Binding-site contacts:
Ligand atom O37 contacts residue GLN182 of chain 1.B at 3.5 Å (h-bond).
Ligand atom C03 contacts residue PRO269 of chain 1.B at 3.3 Å (hydrophobic).
Ligand atom C18 contacts residue HEM1 of chain 1.H at 3.3 Å.
Ligand atom C11 contacts residue HEM1 of chain 1.H at 3.6 Å.
Ligand atom C23 contacts residue SER306 of chain 1.B at 3.1 Å.
Ligand atom C04 contacts residue PRO269 of chain 1.B at 3.6 Å (hydrophobic).
Ligand atom N28 contacts residue ARG307 of chain 1.B at 3.3 Å (salt-bridge).
Ligand atom C34 contacts residue GLN182 of chain 1.B at 3.4 Å.
Ligand atom N08 contacts residue GLU296 of chain 1.B at 2.9 Å (salt-bridge).
Ligand atom C34 contacts residue ARG185 of chain 1.B at 3.4 Å.
Ligand atom C02 contacts residue GLY290 of chain 1.B at 3.1 Å.
Ligand atom C33 contacts residue ARG185 of chain 1.B at 3.1 Å.
Ligand atom C06 contacts residue GLU296 of chain 1.B at 3.5 Å.
Ligand atom N08 contacts residue TRP291 of chain 1.B at 3.0 Å (h-bond).
Ligand atom C04 contacts residue VAL271 of chain 1.B at 3.7 Å (hydrophobic).
Ligand atom C02 contacts residue HEM1 of chain 1.H at 3.7 Å.
Ligand atom C03 contacts residue PHE288 of chain 1.B at 3.5 Å (hydrophobic).
Ligand atom C24 contacts residue SER306 of chain 1.B at 3.5 Å.
Ligand atom C16 contacts residue GLU296 of chain 1.B at 3.7 Å.
Ligand atom C11 contacts residue GLU296 of chain 1.B at 3.5 Å.
Ligand atom C16 contacts residue HEM1 of chain 1.H at 3.4 Å.
Ligand atom C14 contacts residue HEM1 of chain 1.H at 3.5 Å.
Ligand atom C13 contacts residue HEM1 of chain 1.H at 3.3 Å.
Ligand atom C02 contacts residue PHE288 of chain 1.B at 3.6 Å (hydrophobic).
Ligand atom C02 contacts residue SER289 of chain 1.B at 3.4 Å.
Ligand atom C32 contacts residue ARG185 of chain 1.B at 3.2 Å.
Ligand atom N07 contacts residue GLU296 of chain 1.B at 2.6 Å (salt-bridge).
Ligand atom C33 contacts residue SER181 of chain 1.B at 2.9 Å.
Ligand atom C12 contacts residue HEM1 of chain 1.H at 3.4 Å.
Ligand atom C23 contacts residue TRP10 of chain 1.A at 3.4 Å (hydrophobic).
Ligand atom C15 contacts residue HEM1 of chain 1.H at 3.2 Å.
Ligand atom S01 contacts residue HEM1 of chain 1.H at 3.3 Å.
Ligand atom C22 contacts residue TRP10 of chain 1.A at 3.0 Å (hydrophobic).
Ligand atom C35 contacts residue ARG185 of chain 1.B at 3.6 Å.
Ligand atom C38 contacts residue HEM1 of chain 1.H at 3.7 Å.
Ligand atom S01 contacts residue GLY290 of chain 1.B at 3.7 Å.
Ligand atom C34 contacts residue SER181 of chain 1.B at 3.4 Å.
Ligand atom C14 contacts residue VAL271 of chain 1.B at 3.5 Å (hydrophobic).
Ligand atom O17 contacts residue HEM1 of chain 1.H at 3.1 Å (h-bond).
Ligand atom C15 contacts residue VAL271 of chain 1.B at 3.6 Å (hydrophobic).

Sequence of chain 1.A:
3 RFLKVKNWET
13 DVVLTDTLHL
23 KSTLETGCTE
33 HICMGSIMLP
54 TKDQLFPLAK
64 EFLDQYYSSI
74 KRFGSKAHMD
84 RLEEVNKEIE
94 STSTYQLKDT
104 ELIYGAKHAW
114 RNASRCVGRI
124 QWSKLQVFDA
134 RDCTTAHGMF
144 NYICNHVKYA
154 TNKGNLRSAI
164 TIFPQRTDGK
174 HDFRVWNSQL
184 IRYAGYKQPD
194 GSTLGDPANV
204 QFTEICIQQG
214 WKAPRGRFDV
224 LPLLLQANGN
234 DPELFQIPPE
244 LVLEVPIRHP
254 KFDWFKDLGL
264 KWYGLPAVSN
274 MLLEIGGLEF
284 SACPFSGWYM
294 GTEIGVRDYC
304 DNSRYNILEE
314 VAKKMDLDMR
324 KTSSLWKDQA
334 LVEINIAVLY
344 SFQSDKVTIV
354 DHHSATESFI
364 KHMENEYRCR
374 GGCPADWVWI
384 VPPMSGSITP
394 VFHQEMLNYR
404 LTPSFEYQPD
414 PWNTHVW

Sequence of chain 1.B:
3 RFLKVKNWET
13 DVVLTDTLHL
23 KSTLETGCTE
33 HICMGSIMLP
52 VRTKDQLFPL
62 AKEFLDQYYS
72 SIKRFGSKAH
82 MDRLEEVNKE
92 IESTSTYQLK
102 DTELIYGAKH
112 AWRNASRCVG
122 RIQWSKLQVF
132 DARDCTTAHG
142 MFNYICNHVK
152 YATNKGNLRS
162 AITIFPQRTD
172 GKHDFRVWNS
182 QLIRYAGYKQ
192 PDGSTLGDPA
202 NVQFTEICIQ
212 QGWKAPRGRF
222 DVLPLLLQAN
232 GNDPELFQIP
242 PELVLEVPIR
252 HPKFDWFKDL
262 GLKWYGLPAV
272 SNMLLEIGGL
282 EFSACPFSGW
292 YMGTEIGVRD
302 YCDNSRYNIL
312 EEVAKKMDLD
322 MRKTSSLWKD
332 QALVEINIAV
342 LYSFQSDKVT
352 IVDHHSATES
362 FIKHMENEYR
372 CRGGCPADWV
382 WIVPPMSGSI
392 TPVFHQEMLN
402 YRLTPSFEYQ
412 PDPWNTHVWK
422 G

This small molecule binds to this protein.
Small molecule (SMILES): [H]/N=C(\Nc1cccc(OCCOc2cccc(N/C(=N/[H])c3cccs3)c2)c1)c1cccs1